Binding-site contacts:
Ligand atom C4 contacts residue LEU203 of chain 2.A at 3.4 Å (hydrophobic).
Ligand atom C4 contacts residue GLY148 of chain 2.A at 4.0 Å.
Ligand atom C6 contacts residue LYS147 of chain 2.A at 3.5 Å.
Ligand atom C9 contacts residue TYR235 of chain 2.A at 4.3 Å (hydrophobic).
Ligand atom C8 contacts residue LYS147 of chain 2.A at 4.1 Å.
Ligand atom C3 contacts residue VAL99 of chain 2.A at 4.0 Å (hydrophobic).
Ligand atom O2 contacts residue ASP129 of chain 2.A at 4.0 Å.
Ligand atom C2 contacts residue ASP129 of chain 2.A at 3.4 Å.
Ligand atom C2 contacts residue HIS179 of chain 2.A at 4.4 Å.
Ligand atom O5 contacts residue TYR182 of chain 2.A at 4.0 Å.
Ligand atom O6 contacts residue LYS147 of chain 2.A at 3.7 Å.
Ligand atom C8 contacts residue ILE272 of chain 2.A at 4.4 Å (hydrophobic).
Ligand atom O5 contacts residue LYS147 of chain 2.A at 4.3 Å.
Ligand atom N contacts residue TYR182 of chain 2.A at 4.2 Å.
Ligand atom O2 contacts residue HIS179 of chain 2.A at 3.3 Å (h-bond).
Ligand atom O5 contacts residue TYR177 of chain 2.A at 4.2 Å.
Ligand atom C4 contacts residue VAL99 of chain 2.A at 4.1 Å (hydrophobic).
Ligand atom C4 contacts residue TYR153 of chain 2.A at 4.2 Å (hydrophobic).
Ligand atom O2 contacts residue TYR177 of chain 2.A at 3.8 Å.
Ligand atom C contacts residue ASN277 of chain 2.A at 3.2 Å.
Ligand atom C9 contacts residue GOL1 of chain 2.P at 2.6 Å.
Ligand atom C9 contacts residue ASN277 of chain 2.A at 3.8 Å.
Ligand atom O contacts residue TYR235 of chain 2.A at 3.7 Å.
Ligand atom O6 contacts residue ASN277 of chain 2.A at 3.4 Å (h-bond).
Ligand atom C8 contacts residue ILE276 of chain 2.A at 4.1 Å (hydrophobic).
Ligand atom C8 contacts residue TYR182 of chain 2.A at 4.4 Å (hydrophobic).
Ligand atom O contacts residue VAL99 of chain 2.A at 4.4 Å.
Ligand atom C8 contacts residue ASN277 of chain 2.A at 4.3 Å.
Ligand atom C8 contacts residue GOL1 of chain 2.P at 3.9 Å.
Ligand atom O contacts residue ASN277 of chain 2.A at 3.8 Å.
Ligand atom C2 contacts residue LEU132 of chain 2.A at 4.5 Å (hydrophobic).
Ligand atom N contacts residue GOL1 of chain 2.P at 4.4 Å.
Ligand atom C9 contacts residue ILE272 of chain 2.A at 3.8 Å (hydrophobic).
Ligand atom N contacts residue LYS147 of chain 2.A at 3.6 Å.
Ligand atom O contacts residue GOL1 of chain 2.P at 2.4 Å.
Ligand atom C5 contacts residue LYS147 of chain 2.A at 3.9 Å.
Ligand atom C contacts residue TYR235 of chain 2.A at 4.3 Å (hydrophobic).
Ligand atom C4 contacts residue LYS147 of chain 2.A at 4.3 Å.
Ligand atom C contacts residue GOL1 of chain 2.P at 3.4 Å.
Ligand atom O6 contacts residue VAL99 of chain 2.A at 3.9 Å.

The protein below binds the small molecule below.
Small molecule (SMILES): CC(C)(CO)[C@H](O)C(=O)NCCCO

Sequence of chain 2.A:
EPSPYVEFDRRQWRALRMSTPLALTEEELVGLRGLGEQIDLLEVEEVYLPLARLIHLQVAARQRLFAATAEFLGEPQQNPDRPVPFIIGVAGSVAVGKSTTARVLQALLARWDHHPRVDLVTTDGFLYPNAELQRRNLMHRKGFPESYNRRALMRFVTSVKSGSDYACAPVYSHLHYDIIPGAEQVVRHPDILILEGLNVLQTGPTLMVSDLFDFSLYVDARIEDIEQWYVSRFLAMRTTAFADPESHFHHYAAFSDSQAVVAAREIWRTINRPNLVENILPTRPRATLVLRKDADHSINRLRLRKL